A small-molecule ligand and the protein it binds are described below.
Small molecule (SMILES): CC(=O)N[C@@H]1[C@@H](O)[C@H](O)[C@@H](CO)O[C@H]1O

Binding-site contacts:
Ligand atom O3 contacts residue GLN641 of chain 1.B at 4.5 Å.
Ligand atom O6 contacts residue THR615 of chain 1.B at 4.2 Å.
Ligand atom C4 contacts residue ASN613 of chain 1.B at 4.2 Å.
Ligand atom O7 contacts residue ASN613 of chain 1.B at 3.9 Å.
Ligand atom C1 contacts residue GLN641 of chain 1.B at 4.0 Å.
Ligand atom C5 contacts residue ASN613 of chain 1.B at 3.7 Å.
Ligand atom O5 contacts residue THR615 of chain 1.B at 3.8 Å.
Ligand atom C1 contacts residue ASN613 of chain 1.B at 1.4 Å.
Ligand atom C8 contacts residue ASN613 of chain 1.B at 4.0 Å.
Ligand atom C2 contacts residue GLN641 of chain 1.B at 3.7 Å.
Ligand atom N2 contacts residue GLN641 of chain 1.B at 2.9 Å (h-bond).
Ligand atom C3 contacts residue GLN641 of chain 1.B at 3.9 Å.
Ligand atom C8 contacts residue GLN641 of chain 1.B at 3.7 Å.
Ligand atom C7 contacts residue GLN641 of chain 1.B at 3.8 Å.
Ligand atom O5 contacts residue ASN613 of chain 1.B at 2.4 Å (h-bond).
Ligand atom N2 contacts residue ASN613 of chain 1.B at 2.9 Å (h-bond).
Ligand atom C7 contacts residue ASN613 of chain 1.B at 3.6 Å.
Ligand atom C1 contacts residue THR615 of chain 1.B at 4.0 Å.
Ligand atom C3 contacts residue ASN613 of chain 1.B at 3.8 Å.
Ligand atom C2 contacts residue ASN613 of chain 1.B at 2.5 Å.

Sequence of chain 1.B:
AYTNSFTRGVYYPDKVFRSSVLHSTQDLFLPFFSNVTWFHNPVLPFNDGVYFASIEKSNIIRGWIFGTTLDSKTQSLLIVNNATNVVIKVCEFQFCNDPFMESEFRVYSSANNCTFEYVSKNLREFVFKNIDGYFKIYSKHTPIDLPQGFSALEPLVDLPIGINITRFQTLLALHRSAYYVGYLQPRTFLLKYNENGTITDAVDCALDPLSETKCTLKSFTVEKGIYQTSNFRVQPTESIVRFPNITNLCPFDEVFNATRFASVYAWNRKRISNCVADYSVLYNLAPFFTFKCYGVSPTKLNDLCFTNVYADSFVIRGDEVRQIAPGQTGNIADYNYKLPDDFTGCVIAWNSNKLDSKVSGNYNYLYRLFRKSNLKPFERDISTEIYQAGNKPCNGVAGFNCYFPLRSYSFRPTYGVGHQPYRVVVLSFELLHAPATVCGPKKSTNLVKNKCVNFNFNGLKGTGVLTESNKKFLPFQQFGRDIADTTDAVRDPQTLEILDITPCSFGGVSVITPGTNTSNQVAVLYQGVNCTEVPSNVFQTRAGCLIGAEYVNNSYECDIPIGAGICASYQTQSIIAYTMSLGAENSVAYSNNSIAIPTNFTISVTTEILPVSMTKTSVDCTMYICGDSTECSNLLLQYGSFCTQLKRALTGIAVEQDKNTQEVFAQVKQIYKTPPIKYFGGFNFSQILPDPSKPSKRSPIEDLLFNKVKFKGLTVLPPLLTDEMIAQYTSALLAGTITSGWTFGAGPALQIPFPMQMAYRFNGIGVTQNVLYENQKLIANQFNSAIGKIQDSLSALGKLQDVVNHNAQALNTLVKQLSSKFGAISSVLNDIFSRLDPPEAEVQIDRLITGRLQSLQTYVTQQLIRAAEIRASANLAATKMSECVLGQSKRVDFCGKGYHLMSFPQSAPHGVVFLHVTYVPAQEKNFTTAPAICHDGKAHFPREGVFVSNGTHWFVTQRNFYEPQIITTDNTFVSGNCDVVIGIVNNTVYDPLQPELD